The small molecule below binds the protein below.
Small molecule (SMILES): CC(=O)N[C@H]1[C@H](O[C@H]2[C@H](O)[C@@H](NC(C)=O)CO[C@@H]2CO)O[C@H](CO)[C@@H](O)[C@@H]1O

Sequence of chain 46.C:
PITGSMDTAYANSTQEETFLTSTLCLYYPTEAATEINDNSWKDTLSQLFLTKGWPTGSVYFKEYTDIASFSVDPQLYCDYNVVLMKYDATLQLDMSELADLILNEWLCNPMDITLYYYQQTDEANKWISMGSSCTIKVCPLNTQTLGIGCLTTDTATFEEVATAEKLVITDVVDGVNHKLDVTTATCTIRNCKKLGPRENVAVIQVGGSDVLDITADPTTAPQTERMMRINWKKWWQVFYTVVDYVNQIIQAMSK

Binding-site contacts:
Ligand atom C7 contacts residue ASN12 of chain 46.C at 3.9 Å.
Ligand atom C2 contacts residue ASN12 of chain 46.C at 3.2 Å.
Ligand atom N2 contacts residue ASN12 of chain 46.C at 3.8 Å.
Ligand atom O7 contacts residue ASN12 of chain 46.C at 3.7 Å.
Ligand atom O5 contacts residue ASN12 of chain 46.C at 2.7 Å (h-bond).
Ligand atom C1 contacts residue ASN12 of chain 46.C at 2.2 Å.
Ligand atom C5 contacts residue ASN12 of chain 46.C at 4.1 Å.